Sequence of chain 1.B:
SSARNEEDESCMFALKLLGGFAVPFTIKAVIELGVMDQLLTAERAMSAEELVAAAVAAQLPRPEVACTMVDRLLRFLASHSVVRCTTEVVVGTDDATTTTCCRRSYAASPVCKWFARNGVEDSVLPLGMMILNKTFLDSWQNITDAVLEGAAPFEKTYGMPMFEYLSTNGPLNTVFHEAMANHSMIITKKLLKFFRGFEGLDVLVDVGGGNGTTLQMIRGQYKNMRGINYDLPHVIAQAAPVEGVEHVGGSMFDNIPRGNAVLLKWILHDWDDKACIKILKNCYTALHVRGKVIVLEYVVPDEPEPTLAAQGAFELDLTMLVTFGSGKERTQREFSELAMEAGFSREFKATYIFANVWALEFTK

Binding-site contacts:
Ligand atom C1 contacts residue MET192 of chain 1.C at 3.9 Å (hydrophobic).
Ligand atom C6 contacts residue HIS281 of chain 1.C at 3.9 Å.
Ligand atom C4 contacts residue MET332 of chain 1.C at 3.7 Å (hydrophobic).
Ligand atom C3 contacts residue MET332 of chain 1.C at 3.8 Å (hydrophobic).
Ligand atom C9 contacts residue LEU328 of chain 1.C at 4.0 Å (hydrophobic).
Ligand atom O2 contacts residue THR335 of chain 1.C at 3.2 Å.
Ligand atom C8 contacts residue LEU139 of chain 1.C at 4.0 Å (hydrophobic).
Ligand atom O1 contacts residue GLU327 of chain 1.C at 3.4 Å (salt-bridge).
Ligand atom C8 contacts residue TRP278 of chain 1.C at 3.6 Å (hydrophobic).
Ligand atom C14 contacts residue ILE143 of chain 1.C at 3.5 Å (hydrophobic).
Ligand atom C2 contacts residue MET332 of chain 1.C at 4.1 Å (hydrophobic).
Ligand atom C8 contacts residue MET142 of chain 1.C at 4.0 Å (hydrophobic).
Ligand atom O3 contacts residue MET192 of chain 1.C at 3.8 Å.
Ligand atom C5 contacts residue MET332 of chain 1.C at 3.9 Å (hydrophobic).
Ligand atom C12 contacts residue ILE143 of chain 1.C at 3.5 Å (hydrophobic).
Ligand atom C5 contacts residue MET192 of chain 1.C at 4.0 Å (hydrophobic).
Ligand atom O1 contacts residue LEU27 of chain 1.B at 3.7 Å.
Ligand atom C10 contacts residue TYR310 of chain 1.C at 3.9 Å (hydrophobic).
Ligand atom C7 contacts residue MET142 of chain 1.C at 3.5 Å (hydrophobic).
Ligand atom O3 contacts residue ASP282 of chain 1.C at 3.4 Å (salt-bridge).
Ligand atom O2 contacts residue PHE188 of chain 1.C at 3.7 Å.
Ligand atom C13 contacts residue ILE143 of chain 1.C at 3.3 Å (hydrophobic).
Ligand atom C6 contacts residue MET332 of chain 1.C at 4.1 Å (hydrophobic).
Ligand atom O2 contacts residue MET174 of chain 1.C at 3.4 Å.
Ligand atom C7 contacts residue THR331 of chain 1.C at 4.0 Å.
Ligand atom C4 contacts residue MET142 of chain 1.C at 3.6 Å (hydrophobic).
Ligand atom C7 contacts residue LEU328 of chain 1.C at 4.1 Å (hydrophobic).
Ligand atom C10 contacts residue TRP278 of chain 1.C at 3.8 Å (hydrophobic).
Ligand atom C2 contacts residue PHE188 of chain 1.C at 3.8 Å (hydrophobic).
Ligand atom C6 contacts residue TRP278 of chain 1.C at 3.8 Å (hydrophobic).
Ligand atom O3 contacts residue TRP278 of chain 1.C at 3.6 Å.
Ligand atom C3 contacts residue PHE188 of chain 1.C at 3.9 Å (hydrophobic).
Ligand atom C5 contacts residue MET142 of chain 1.C at 3.8 Å (hydrophobic).
Ligand atom O1 contacts residue ILE143 of chain 1.C at 4.0 Å.
Ligand atom C8 contacts residue LEU328 of chain 1.C at 4.0 Å (hydrophobic).
Ligand atom O3 contacts residue HIS281 of chain 1.C at 2.9 Å (h-bond).
Ligand atom C11 contacts residue TYR310 of chain 1.C at 3.5 Å (hydrophobic).
Ligand atom C6 contacts residue MET192 of chain 1.C at 3.7 Å (hydrophobic).
Ligand atom C1 contacts residue HIS281 of chain 1.C at 3.6 Å.
Ligand atom C9 contacts residue LEU139 of chain 1.C at 4.0 Å (hydrophobic).

This small molecule binds to this protein.
Small molecule (SMILES): Oc1ccc(/C=C/c2cc(O)cc(O)c2)cc1

Sequence of chain 1.C:
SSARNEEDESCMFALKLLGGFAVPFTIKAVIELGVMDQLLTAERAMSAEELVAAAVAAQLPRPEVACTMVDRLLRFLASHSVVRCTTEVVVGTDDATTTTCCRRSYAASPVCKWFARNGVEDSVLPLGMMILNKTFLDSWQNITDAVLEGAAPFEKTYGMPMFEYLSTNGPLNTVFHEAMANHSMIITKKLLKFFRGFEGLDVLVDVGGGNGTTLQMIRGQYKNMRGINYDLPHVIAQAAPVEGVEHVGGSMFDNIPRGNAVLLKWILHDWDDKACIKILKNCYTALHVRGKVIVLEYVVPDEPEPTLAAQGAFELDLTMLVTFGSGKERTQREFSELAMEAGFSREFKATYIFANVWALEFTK